Binding-site contacts:
Ligand atom C7 contacts residue ASN19 of chain 1.A at 3.8 Å.
Ligand atom N2 contacts residue ASN19 of chain 1.A at 2.9 Å (h-bond).
Ligand atom O7 contacts residue ASN19 of chain 1.A at 4.2 Å.
Ligand atom O6 contacts residue LEU129 of chain 1.A at 4.3 Å.
Ligand atom C4 contacts residue ASN19 of chain 1.A at 4.2 Å.
Ligand atom C2 contacts residue ASN19 of chain 1.A at 2.4 Å.
Ligand atom C6 contacts residue VAL22 of chain 1.A at 4.1 Å (hydrophobic).
Ligand atom C3 contacts residue ASN19 of chain 1.A at 3.8 Å.
Ligand atom O6 contacts residue VAL22 of chain 1.A at 4.4 Å.
Ligand atom C5 contacts residue VAL22 of chain 1.A at 4.4 Å (hydrophobic).
Ligand atom C5 contacts residue ASN19 of chain 1.A at 3.6 Å.
Ligand atom O5 contacts residue VAL22 of chain 1.A at 3.5 Å.
Ligand atom C1 contacts residue VAL22 of chain 1.A at 4.3 Å (hydrophobic).
Ligand atom O5 contacts residue GLU133 of chain 1.A at 4.5 Å.
Ligand atom C1 contacts residue ASN19 of chain 1.A at 1.4 Å.
Ligand atom O5 contacts residue ASN19 of chain 1.A at 2.3 Å (h-bond).

A small-molecule ligand and the protein it binds are described below.
Small molecule (SMILES): CC(=O)N[C@@H]1[C@@H](O)[C@H](O)[C@@H](CO)O[C@H]1O

Sequence of chain 1.A:
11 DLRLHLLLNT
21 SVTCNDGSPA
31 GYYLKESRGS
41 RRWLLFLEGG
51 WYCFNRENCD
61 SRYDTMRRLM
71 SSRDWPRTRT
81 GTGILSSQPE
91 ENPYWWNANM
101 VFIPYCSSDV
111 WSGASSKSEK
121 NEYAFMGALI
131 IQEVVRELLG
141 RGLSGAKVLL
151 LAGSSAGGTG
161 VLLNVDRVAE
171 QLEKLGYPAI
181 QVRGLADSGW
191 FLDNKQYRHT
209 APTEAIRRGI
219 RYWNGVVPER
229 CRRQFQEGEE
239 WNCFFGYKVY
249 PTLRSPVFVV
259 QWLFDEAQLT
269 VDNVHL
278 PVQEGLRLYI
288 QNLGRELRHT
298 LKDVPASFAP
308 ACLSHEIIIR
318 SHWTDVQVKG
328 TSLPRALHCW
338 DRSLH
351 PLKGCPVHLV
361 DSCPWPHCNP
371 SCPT